Binding-site contacts:
Ligand atom O12 contacts residue TRP106 of chain 1.D at 2.7 Å (h-bond).
Ligand atom C6 contacts residue LEU107 of chain 1.D at 3.7 Å (hydrophobic).
Ligand atom O13 contacts residue SER77 of chain 1.D at 4.3 Å.
Ligand atom P contacts residue TRP106 of chain 1.D at 3.7 Å.
Ligand atom O13 contacts residue SER28 of chain 1.D at 3.7 Å.
Ligand atom O12 contacts residue PHE29 of chain 1.D at 3.0 Å (h-bond).
Ligand atom O32 contacts residue TRP106 of chain 1.D at 4.1 Å.
Ligand atom O32 contacts residue TRP104 of chain 1.D at 3.4 Å.
Ligand atom O13 contacts residue PHE29 of chain 1.D at 2.8 Å (h-bond).
Ligand atom O31 contacts residue TRP106 of chain 1.D at 3.6 Å.
Ligand atom O12 contacts residue SER28 of chain 1.D at 3.5 Å.
Ligand atom C2 contacts residue TRP106 of chain 1.D at 4.2 Å (hydrophobic).
Ligand atom P contacts residue SER30 of chain 1.D at 3.8 Å.
Ligand atom O13 contacts residue GLY27 of chain 1.D at 4.2 Å.
Ligand atom O14 contacts residue PHE29 of chain 1.D at 4.3 Å.
Ligand atom C31 contacts residue TRP104 of chain 1.D at 4.5 Å (hydrophobic).
Ligand atom C1 contacts residue TRP106 of chain 1.D at 3.9 Å (hydrophobic).
Ligand atom O13 contacts residue SER30 of chain 1.D at 4.2 Å.
Ligand atom O14 contacts residue TRP106 of chain 1.D at 4.2 Å.
Ligand atom C31 contacts residue GLY105 of chain 1.D at 3.4 Å.
Ligand atom P contacts residue SER28 of chain 1.D at 4.2 Å.
Ligand atom O11 contacts residue TRP106 of chain 1.D at 3.7 Å.
Ligand atom O21 contacts residue TRP106 of chain 1.D at 3.5 Å (h-bond).
Ligand atom P contacts residue PHE29 of chain 1.D at 3.5 Å.
Ligand atom C3 contacts residue GLY105 of chain 1.D at 4.4 Å.
Ligand atom C1 contacts residue SER28 of chain 1.D at 3.8 Å.
Ligand atom C21 contacts residue TRP106 of chain 1.D at 4.3 Å (hydrophobic).
Ligand atom O12 contacts residue SER30 of chain 1.D at 3.0 Å (h-bond).
Ligand atom O14 contacts residue SER30 of chain 1.D at 3.0 Å (h-bond).
Ligand atom C22 contacts residue TRP106 of chain 1.D at 3.9 Å (hydrophobic).
Ligand atom C31 contacts residue TRP106 of chain 1.D at 3.5 Å (hydrophobic).
Ligand atom O32 contacts residue GLY105 of chain 1.D at 3.3 Å.
Ligand atom C3 contacts residue TRP104 of chain 1.D at 4.3 Å (hydrophobic).
Ligand atom O31 contacts residue GLY105 of chain 1.D at 3.7 Å.

Sequence of chain 1.D:
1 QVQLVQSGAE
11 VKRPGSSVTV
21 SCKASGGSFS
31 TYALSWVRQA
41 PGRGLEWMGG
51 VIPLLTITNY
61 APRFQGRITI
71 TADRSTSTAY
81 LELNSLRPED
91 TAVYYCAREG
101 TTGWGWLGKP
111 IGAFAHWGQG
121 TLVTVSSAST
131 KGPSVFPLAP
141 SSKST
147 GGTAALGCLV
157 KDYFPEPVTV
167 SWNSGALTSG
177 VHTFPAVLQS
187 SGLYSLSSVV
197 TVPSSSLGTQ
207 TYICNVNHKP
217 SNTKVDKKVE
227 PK

The small molecule below binds the protein below.
Small molecule (SMILES): CCCCCC(=O)OC[C@H](COP(=O)(O)O)OC(=O)CCCCC